Binding-site contacts:
Ligand atom CD1 contacts residue LEU27 of chain 56.A at 3.6 Å (hydrophobic).
Ligand atom NZ contacts residue THR217 of chain 56.A at 3.8 Å.
Ligand atom O contacts residue ARG6 of chain 56.A at 3.4 Å (salt-bridge).
Ligand atom CB contacts residue SER24 of chain 56.A at 3.8 Å.
Ligand atom N contacts residue ARG34 of chain 56.A at 3.9 Å.
Ligand atom C contacts residue ASP229 of chain 56.A at 3.8 Å.
Ligand atom CG contacts residue ARG35 of chain 56.A at 3.1 Å.
Ligand atom N contacts residue ILE230 of chain 56.A at 3.1 Å (h-bond).
Ligand atom N contacts residue ASP229 of chain 56.A at 3.2 Å (salt-bridge).
Ligand atom CB contacts residue ILE230 of chain 56.A at 3.6 Å (hydrophobic).
Ligand atom CD2 contacts residue GLU20 of chain 56.A at 3.6 Å.
Ligand atom C contacts residue ARG34 of chain 56.A at 3.7 Å.
Ligand atom CA contacts residue ARG35 of chain 56.A at 3.8 Å.
Ligand atom CD1 contacts residue LYS28 of chain 56.A at 3.4 Å.
Ligand atom CG contacts residue ILE230 of chain 56.A at 3.6 Å (hydrophobic).
Ligand atom OG contacts residue ARG34 of chain 56.A at 3.7 Å.
Ligand atom CD1 contacts residue LEU27 of chain 56.A at 3.8 Å (hydrophobic).
Ligand atom CD1 contacts residue LEU31 of chain 56.A at 3.6 Å (hydrophobic).
Ligand atom CA contacts residue SER231 of chain 56.A at 3.6 Å.
Ligand atom CE contacts residue VAL37 of chain 56.A at 3.7 Å (hydrophobic).
Ligand atom C contacts residue SER231 of chain 56.A at 3.8 Å.
Ligand atom O contacts residue ILE232 of chain 56.A at 3.6 Å (h-bond).
Ligand atom N contacts residue ARG34 of chain 56.A at 3.7 Å.
Ligand atom OG contacts residue ASP229 of chain 56.A at 3.6 Å.
Ligand atom CB contacts residue VAL39 of chain 56.A at 3.8 Å (hydrophobic).
Ligand atom N contacts residue ARG34 of chain 56.A at 3.4 Å (salt-bridge).
Ligand atom CA contacts residue ASP229 of chain 56.A at 3.6 Å.
Ligand atom CD1 contacts residue ILE230 of chain 56.A at 3.5 Å (hydrophobic).
Ligand atom CG2 contacts residue LEU31 of chain 56.A at 3.8 Å (hydrophobic).
Ligand atom O contacts residue ASN2 of chain 56.A at 3.8 Å.
Ligand atom O contacts residue ARG34 of chain 56.A at 2.8 Å (salt-bridge).
Ligand atom O contacts residue LEU4 of chain 56.A at 3.7 Å.
Ligand atom O contacts residue SER231 of chain 56.A at 3.2 Å.
Ligand atom CE contacts residue VAL36 of chain 56.A at 3.7 Å (hydrophobic).
Ligand atom CD2 contacts residue SER24 of chain 56.A at 3.5 Å.
Ligand atom CB contacts residue ARG35 of chain 56.A at 3.4 Å.
Ligand atom N contacts residue ASP229 of chain 56.A at 2.8 Å (salt-bridge).
Ligand atom CE contacts residue ARG35 of chain 56.A at 3.8 Å.
Ligand atom CA contacts residue ARG6 of chain 56.A at 3.7 Å.
Ligand atom CA contacts residue ASP229 of chain 56.A at 3.8 Å.

This protein binds this small molecule.
Small molecule (SMILES): CC[C@H](C)[C@H](NC(=O)[C@H](CC(N)=O)NC(=O)[C@H](CC(C)C)NC(=O)[C@H](CO)NC(=O)CNC(=O)[C@@H](N)CO)C(=O)NCC(=O)N[C@@H](CO)C(=O)N[C@@H](CC(C)C)C(=O)N[C@H](C=O)CCCCN

Sequence of chain 56.A:
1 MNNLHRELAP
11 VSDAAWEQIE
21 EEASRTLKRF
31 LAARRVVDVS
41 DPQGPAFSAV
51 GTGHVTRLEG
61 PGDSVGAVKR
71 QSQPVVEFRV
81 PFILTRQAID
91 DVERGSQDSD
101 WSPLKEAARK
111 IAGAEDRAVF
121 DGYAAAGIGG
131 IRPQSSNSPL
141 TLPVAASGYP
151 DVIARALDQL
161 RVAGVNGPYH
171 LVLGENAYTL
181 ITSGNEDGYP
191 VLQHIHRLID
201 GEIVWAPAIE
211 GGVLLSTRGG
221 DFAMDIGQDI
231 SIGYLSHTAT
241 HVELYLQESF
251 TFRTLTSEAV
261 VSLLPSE